Sequence of chain 1.A:
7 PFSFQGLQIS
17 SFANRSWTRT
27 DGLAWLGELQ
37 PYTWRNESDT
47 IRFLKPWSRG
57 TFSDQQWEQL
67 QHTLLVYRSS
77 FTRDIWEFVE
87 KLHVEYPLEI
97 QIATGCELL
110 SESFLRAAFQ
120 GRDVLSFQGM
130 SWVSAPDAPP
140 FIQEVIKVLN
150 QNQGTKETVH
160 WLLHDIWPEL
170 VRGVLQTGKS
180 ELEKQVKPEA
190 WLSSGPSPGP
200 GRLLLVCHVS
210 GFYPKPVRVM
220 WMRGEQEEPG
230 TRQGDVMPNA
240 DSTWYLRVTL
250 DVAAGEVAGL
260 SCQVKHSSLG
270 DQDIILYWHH

This protein binds this small molecule.
Small molecule (SMILES): CC(=O)N[C@H]1[C@H](O[C@H]2[C@H](O)[C@@H](NC(C)=O)CO[C@@H]2CO)O[C@H](CO)[C@@H](O[C@@H]2O[C@H](CO)[C@@H](O)[C@H](O)[C@@H]2O)[C@@H]1O

Binding-site contacts:
Ligand atom C7 contacts residue ARG25 of chain 1.A at 4.0 Å.
Ligand atom O7 contacts residue ARG25 of chain 1.A at 4.3 Å.
Ligand atom C7 contacts residue ASN42 of chain 1.A at 3.6 Å.
Ligand atom N2 contacts residue ASN42 of chain 1.A at 2.8 Å (h-bond).
Ligand atom C4 contacts residue ASN42 of chain 1.A at 4.2 Å.
Ligand atom C7 contacts residue THR24 of chain 1.A at 3.5 Å.
Ligand atom N2 contacts residue THR24 of chain 1.A at 2.7 Å (h-bond).
Ligand atom C1 contacts residue ASN42 of chain 1.A at 1.4 Å.
Ligand atom C3 contacts residue THR24 of chain 1.A at 3.9 Å.
Ligand atom C1 contacts residue ARG25 of chain 1.A at 4.5 Å.
Ligand atom C2 contacts residue ASN42 of chain 1.A at 2.3 Å.
Ligand atom C8 contacts residue TRP23 of chain 1.A at 3.5 Å (hydrophobic).
Ligand atom O5 contacts residue ASN42 of chain 1.A at 2.4 Å (h-bond).
Ligand atom C8 contacts residue THR24 of chain 1.A at 3.5 Å.
Ligand atom N2 contacts residue ARG25 of chain 1.A at 3.8 Å.
Ligand atom C3 contacts residue ASN42 of chain 1.A at 3.7 Å.
Ligand atom C2 contacts residue THR24 of chain 1.A at 3.7 Å.
Ligand atom C5 contacts residue ASN42 of chain 1.A at 3.6 Å.
Ligand atom C8 contacts residue ARG25 of chain 1.A at 3.7 Å.
Ligand atom O3 contacts residue THR24 of chain 1.A at 4.5 Å.
Ligand atom O7 contacts residue TRP82 of chain 1.A at 4.3 Å.
Ligand atom O7 contacts residue ASN42 of chain 1.A at 4.0 Å.
Ligand atom C1 contacts residue THR24 of chain 1.A at 3.8 Å.